This protein binds this small molecule.
Small molecule (SMILES): CC[C@H](C)[C@H](NC(=O)[C@@H](NC(=O)[C@@H]1CCCN1C(=O)CN)[C@@H](C)O)C(=O)N[C@@H](CCC(=O)O)C(=O)N[C@@H](CCC(=O)O)C(=O)N[C@H](C(=O)N[C@@H](CC(=O)O)C(=O)O)C(C)C

Sequence of chain 1.A:
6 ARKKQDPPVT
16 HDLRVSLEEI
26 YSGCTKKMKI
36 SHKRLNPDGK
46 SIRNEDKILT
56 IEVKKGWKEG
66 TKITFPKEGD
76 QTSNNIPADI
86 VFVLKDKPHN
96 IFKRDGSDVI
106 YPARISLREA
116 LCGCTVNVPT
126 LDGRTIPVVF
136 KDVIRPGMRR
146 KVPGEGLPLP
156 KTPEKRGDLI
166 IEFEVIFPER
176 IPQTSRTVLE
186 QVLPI

Binding-site contacts:
Ligand atom C contacts residue ASP75 of chain 1.A at 3.6 Å.
Ligand atom C contacts residue LYS32 of chain 1.A at 3.6 Å.
Ligand atom N contacts residue ASP75 of chain 1.A at 3.8 Å.
Ligand atom O contacts residue LYS34 of chain 1.A at 3.8 Å.
Ligand atom C contacts residue LYS34 of chain 1.A at 3.4 Å.
Ligand atom OE1 contacts residue LYS34 of chain 1.A at 3.7 Å.
Ligand atom O contacts residue MET33 of chain 1.A at 3.7 Å.
Ligand atom C contacts residue SER36 of chain 1.A at 3.7 Å.
Ligand atom CG2 contacts residue LYS32 of chain 1.A at 3.7 Å.
Ligand atom CG contacts residue ASP75 of chain 1.A at 3.8 Å.
Ligand atom CB contacts residue MET33 of chain 1.A at 3.8 Å (hydrophobic).
Ligand atom CG contacts residue LYS34 of chain 1.A at 3.7 Å.
Ligand atom O contacts residue ILE35 of chain 1.A at 3.3 Å.
Ligand atom O contacts residue SER36 of chain 1.A at 2.7 Å (h-bond).
Ligand atom CG2 contacts residue PHE87 of chain 1.A at 3.9 Å (hydrophobic).
Ligand atom O contacts residue HIS16 of chain 1.A at 3.8 Å.
Ligand atom O contacts residue LYS32 of chain 1.A at 3.6 Å.
Ligand atom CD1 contacts residue ILE85 of chain 1.A at 3.7 Å (hydrophobic).
Ligand atom CG2 contacts residue ILE53 of chain 1.A at 3.7 Å (hydrophobic).
Ligand atom CG contacts residue LYS32 of chain 1.A at 3.5 Å.
Ligand atom N contacts residue SER36 of chain 1.A at 3.1 Å (h-bond).
Ligand atom O contacts residue LYS32 of chain 1.A at 3.1 Å (salt-bridge).
Ligand atom CG1 contacts residue ILE35 of chain 1.A at 3.8 Å (hydrophobic).
Ligand atom CA contacts residue LYS34 of chain 1.A at 3.2 Å.
Ligand atom CA contacts residue ASP75 of chain 1.A at 3.6 Å.
Ligand atom CB contacts residue ILE35 of chain 1.A at 3.8 Å (hydrophobic).
Ligand atom CG2 contacts residue LYS34 of chain 1.A at 3.7 Å.
Ligand atom CA contacts residue SER36 of chain 1.A at 3.3 Å.
Ligand atom N contacts residue LYS32 of chain 1.A at 2.8 Å (salt-bridge).
Ligand atom CA contacts residue MET33 of chain 1.A at 3.9 Å (hydrophobic).
Ligand atom CD contacts residue LYS34 of chain 1.A at 3.6 Å.
Ligand atom CB contacts residue SER36 of chain 1.A at 3.6 Å.
Ligand atom O contacts residue LYS34 of chain 1.A at 2.8 Å (salt-bridge).
Ligand atom OE2 contacts residue LYS31 of chain 1.A at 3.3 Å.
Ligand atom CA contacts residue LYS34 of chain 1.A at 3.9 Å.
Ligand atom N contacts residue LYS34 of chain 1.A at 2.8 Å (salt-bridge).
Ligand atom CA contacts residue LYS32 of chain 1.A at 3.4 Å.
Ligand atom OXT contacts residue LYS32 of chain 1.A at 2.6 Å (salt-bridge).
Ligand atom C contacts residue LYS32 of chain 1.A at 3.1 Å.
Ligand atom CA contacts residue LYS32 of chain 1.A at 3.9 Å.